Sequence of chain 2.B:
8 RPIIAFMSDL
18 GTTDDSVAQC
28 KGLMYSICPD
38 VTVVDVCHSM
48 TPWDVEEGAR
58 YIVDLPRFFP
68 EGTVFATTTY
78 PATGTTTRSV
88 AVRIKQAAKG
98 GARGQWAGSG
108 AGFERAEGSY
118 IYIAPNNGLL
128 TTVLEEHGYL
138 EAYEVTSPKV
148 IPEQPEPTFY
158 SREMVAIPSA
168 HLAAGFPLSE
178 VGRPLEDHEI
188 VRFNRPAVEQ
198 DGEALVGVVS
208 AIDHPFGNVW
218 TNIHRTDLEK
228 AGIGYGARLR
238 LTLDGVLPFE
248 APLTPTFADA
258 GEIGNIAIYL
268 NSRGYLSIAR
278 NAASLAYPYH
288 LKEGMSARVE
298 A

The small molecule below binds the protein below.
Small molecule (SMILES): CSCC[C@H](N)C(=O)O

Sequence of chain 2.A:
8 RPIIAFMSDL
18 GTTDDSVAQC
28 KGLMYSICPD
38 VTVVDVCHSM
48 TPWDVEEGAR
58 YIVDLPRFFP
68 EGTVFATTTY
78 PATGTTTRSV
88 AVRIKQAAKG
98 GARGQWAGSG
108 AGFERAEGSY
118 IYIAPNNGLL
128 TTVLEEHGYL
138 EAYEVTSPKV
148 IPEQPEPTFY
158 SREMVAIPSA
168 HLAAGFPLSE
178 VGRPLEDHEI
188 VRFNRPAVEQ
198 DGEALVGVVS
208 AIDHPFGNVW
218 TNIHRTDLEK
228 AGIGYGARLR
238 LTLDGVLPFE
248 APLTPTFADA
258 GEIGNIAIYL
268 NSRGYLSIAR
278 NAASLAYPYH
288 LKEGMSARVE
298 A

Binding-site contacts:
Ligand atom CE contacts residue ASP210 of chain 2.B at 3.4 Å.
Ligand atom OXT contacts residue SER269 of chain 2.B at 3.0 Å (h-bond).
Ligand atom SD contacts residue 5F11 of chain 2.E at 3.5 Å (h-bond).
Ligand atom N contacts residue SER23 of chain 2.A at 2.9 Å (h-bond).
Ligand atom CE contacts residue ASN215 of chain 2.B at 3.7 Å.
Ligand atom CA contacts residue ASP210 of chain 2.B at 3.4 Å.
Ligand atom N contacts residue ASP210 of chain 2.B at 2.8 Å (salt-bridge).
Ligand atom N contacts residue TRP217 of chain 2.B at 4.2 Å.
Ligand atom CA contacts residue ASP21 of chain 2.A at 4.2 Å.
Ligand atom O contacts residue TRP217 of chain 2.B at 3.4 Å.
Ligand atom O contacts residue ASP21 of chain 2.A at 3.8 Å.
Ligand atom CA contacts residue TRP217 of chain 2.B at 4.2 Å (hydrophobic).
Ligand atom CE contacts residue PHE213 of chain 2.B at 4.3 Å (hydrophobic).
Ligand atom CB contacts residue PHE156 of chain 2.A at 4.3 Å (hydrophobic).
Ligand atom C contacts residue ASP21 of chain 2.A at 4.5 Å.
Ligand atom O contacts residue ARG270 of chain 2.B at 2.9 Å (salt-bridge).
Ligand atom C contacts residue ASP210 of chain 2.B at 4.2 Å.
Ligand atom CE contacts residue THR155 of chain 2.A at 4.0 Å.
Ligand atom O contacts residue SER269 of chain 2.B at 3.6 Å.
Ligand atom CE contacts residue 5F11 of chain 2.E at 3.7 Å.
Ligand atom SD contacts residue PHE213 of chain 2.B at 3.7 Å.
Ligand atom C contacts residue SER23 of chain 2.A at 3.8 Å.
Ligand atom N contacts residue ASP21 of chain 2.A at 3.1 Å (salt-bridge).
Ligand atom CG contacts residue LEU17 of chain 2.A at 4.4 Å (hydrophobic).
Ligand atom CE contacts residue PHE254 of chain 2.B at 4.0 Å (hydrophobic).
Ligand atom C contacts residue ARG270 of chain 2.B at 4.1 Å.
Ligand atom CG contacts residue PHE156 of chain 2.A at 3.7 Å (hydrophobic).
Ligand atom O contacts residue SER23 of chain 2.A at 3.5 Å (h-bond).
Ligand atom C contacts residue TRP217 of chain 2.B at 3.6 Å (hydrophobic).
Ligand atom C contacts residue SER269 of chain 2.B at 3.7 Å.
Ligand atom CB contacts residue SER23 of chain 2.A at 3.2 Å.
Ligand atom CG contacts residue 5F11 of chain 2.E at 4.1 Å.
Ligand atom CG contacts residue THR155 of chain 2.A at 3.9 Å.
Ligand atom SD contacts residue THR155 of chain 2.A at 3.8 Å.
Ligand atom CA contacts residue SER23 of chain 2.A at 3.5 Å.
Ligand atom OXT contacts residue ARG270 of chain 2.B at 4.3 Å.
Ligand atom CB contacts residue LEU17 of chain 2.A at 4.4 Å (hydrophobic).
Ligand atom OXT contacts residue TRP217 of chain 2.B at 3.9 Å.